Sequence of chain 52.A:
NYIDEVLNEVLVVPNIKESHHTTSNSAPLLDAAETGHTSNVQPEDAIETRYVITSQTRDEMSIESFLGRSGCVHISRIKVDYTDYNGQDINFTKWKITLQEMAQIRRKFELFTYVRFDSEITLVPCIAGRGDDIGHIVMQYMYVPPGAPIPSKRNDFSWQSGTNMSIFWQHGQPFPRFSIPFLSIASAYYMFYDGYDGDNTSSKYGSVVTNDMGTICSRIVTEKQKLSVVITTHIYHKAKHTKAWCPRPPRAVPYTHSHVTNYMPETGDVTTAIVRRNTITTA

A small-molecule ligand and the protein it binds are described below.
Small molecule (SMILES): Cc1cc(CCCOc2c(Cl)cc(C3=NCCO3)cc2Cl)on1

Binding-site contacts:
Ligand atom C3B contacts residue ILE125 of chain 52.A at 4.3 Å (hydrophobic).
Ligand atom C2A contacts residue ILE220 of chain 52.A at 4.1 Å (hydrophobic).
Ligand atom C4A contacts residue TYR145 of chain 52.A at 3.7 Å (hydrophobic).
Ligand atom C5A contacts residue TYR145 of chain 52.A at 3.7 Å (hydrophobic).
Ligand atom CL1 contacts residue ILE239 of chain 52.A at 4.0 Å.
Ligand atom C5A contacts residue LEU127 of chain 52.A at 3.8 Å (hydrophobic).
Ligand atom C2B contacts residue ILE184 of chain 52.A at 4.1 Å (hydrophobic).
Ligand atom C5B contacts residue ILE125 of chain 52.A at 3.5 Å (hydrophobic).
Ligand atom C31 contacts residue LEU103 of chain 52.A at 4.1 Å (hydrophobic).
Ligand atom C4B contacts residue ILE125 of chain 52.A at 4.0 Å (hydrophobic).
Ligand atom N3A contacts residue TYR147 of chain 52.A at 4.1 Å.
Ligand atom C3C contacts residue ILE101 of chain 52.A at 3.8 Å (hydrophobic).
Ligand atom CL2 contacts residue LEU187 of chain 52.A at 3.9 Å.
Ligand atom N2 contacts residue MET217 of chain 52.A at 3.1 Å (h-bond).
Ligand atom C4 contacts residue LEU103 of chain 52.A at 3.6 Å (hydrophobic).
Ligand atom CL2 contacts residue TYR147 of chain 52.A at 2.4 Å.
Ligand atom C2C contacts residue ILE101 of chain 52.A at 4.2 Å (hydrophobic).
Ligand atom O1B contacts residue ILE125 of chain 52.A at 4.1 Å.
Ligand atom O1A contacts residue LEU127 of chain 52.A at 4.1 Å.
Ligand atom C3 contacts residue MET217 of chain 52.A at 4.2 Å (hydrophobic).
Ligand atom C3 contacts residue LEU103 of chain 52.A at 4.3 Å (hydrophobic).
Ligand atom C1B contacts residue ILE125 of chain 52.A at 3.6 Å (hydrophobic).
Ligand atom C2B contacts residue ILE125 of chain 52.A at 4.1 Å (hydrophobic).
Ligand atom C5B contacts residue ILE220 of chain 52.A at 4.3 Å (hydrophobic).
Ligand atom CL1 contacts residue ILE125 of chain 52.A at 3.7 Å.
Ligand atom C5 contacts residue MET217 of chain 52.A at 3.8 Å (hydrophobic).
Ligand atom C3B contacts residue TYR147 of chain 52.A at 3.3 Å (hydrophobic).
Ligand atom N3A contacts residue PHE182 of chain 52.A at 4.1 Å.
Ligand atom C2B contacts residue TYR147 of chain 52.A at 3.4 Å (hydrophobic).
Ligand atom CL2 contacts residue ILE184 of chain 52.A at 4.2 Å.
Ligand atom C31 contacts residue MET195 of chain 52.A at 3.9 Å (hydrophobic).
Ligand atom C4A contacts residue MET146 of chain 52.A at 4.0 Å (hydrophobic).
Ligand atom C2C contacts residue MET217 of chain 52.A at 3.9 Å (hydrophobic).
Ligand atom C2A contacts residue PHE182 of chain 52.A at 4.1 Å (hydrophobic).
Ligand atom C6B contacts residue ILE125 of chain 52.A at 3.3 Å (hydrophobic).
Ligand atom O1 contacts residue MET217 of chain 52.A at 2.7 Å (h-bond).
Ligand atom N3A contacts residue ILE220 of chain 52.A at 4.3 Å.
Ligand atom N2 contacts residue ASN215 of chain 52.A at 4.0 Å.
Ligand atom O1A contacts residue ILE239 of chain 52.A at 4.3 Å.
Ligand atom C4B contacts residue ILE220 of chain 52.A at 4.2 Å (hydrophobic).